Sequence of chain 1.C:
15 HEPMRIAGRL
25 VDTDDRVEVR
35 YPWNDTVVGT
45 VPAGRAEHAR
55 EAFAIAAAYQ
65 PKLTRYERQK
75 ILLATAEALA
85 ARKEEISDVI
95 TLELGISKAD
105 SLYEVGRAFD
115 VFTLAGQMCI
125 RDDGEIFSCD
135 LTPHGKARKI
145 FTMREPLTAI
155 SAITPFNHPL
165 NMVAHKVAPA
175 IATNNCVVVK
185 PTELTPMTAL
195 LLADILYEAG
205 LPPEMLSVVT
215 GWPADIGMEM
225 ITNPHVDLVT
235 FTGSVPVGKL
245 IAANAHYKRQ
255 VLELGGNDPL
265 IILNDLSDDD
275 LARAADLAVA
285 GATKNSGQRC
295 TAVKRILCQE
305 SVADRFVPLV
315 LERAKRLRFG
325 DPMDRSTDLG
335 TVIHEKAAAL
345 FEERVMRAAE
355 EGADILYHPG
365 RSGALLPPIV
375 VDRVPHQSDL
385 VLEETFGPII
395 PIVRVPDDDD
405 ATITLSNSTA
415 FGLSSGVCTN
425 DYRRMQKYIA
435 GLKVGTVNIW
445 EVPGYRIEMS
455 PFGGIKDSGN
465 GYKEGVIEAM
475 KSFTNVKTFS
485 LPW

Binding-site contacts:
Ligand atom O2 contacts residue THR236 of chain 1.C at 3.4 Å.
Ligand atom P contacts residue THR295 of chain 1.C at 4.3 Å.
Ligand atom P contacts residue HIS162 of chain 1.C at 3.8 Å.
Ligand atom C3 contacts residue PHE456 of chain 1.C at 4.0 Å (hydrophobic).
Ligand atom O1P contacts residue PHE456 of chain 1.C at 3.9 Å.
Ligand atom O1P contacts residue THR295 of chain 1.C at 4.3 Å.
Ligand atom O4P contacts residue THR295 of chain 1.C at 3.8 Å.
Ligand atom O3P contacts residue ARG293 of chain 1.C at 2.9 Å (salt-bridge).
Ligand atom O3P contacts residue HIS162 of chain 1.C at 2.9 Å (h-bond).
Ligand atom O2P contacts residue ARG111 of chain 1.C at 2.9 Å (salt-bridge).
Ligand atom O4P contacts residue GLY448 of chain 1.C at 4.2 Å.
Ligand atom O1P contacts residue CYS294 of chain 1.C at 2.9 Å (h-bond).
Ligand atom C1 contacts residue ASN161 of chain 1.C at 4.3 Å.
Ligand atom P contacts residue ARG293 of chain 1.C at 3.6 Å.
Ligand atom C3 contacts residue CYS294 of chain 1.C at 3.4 Å (hydrophobic).
Ligand atom O4P contacts residue ARG450 of chain 1.C at 3.3 Å (salt-bridge).
Ligand atom O1 contacts residue CYS294 of chain 1.C at 2.7 Å (h-bond).
Ligand atom O3P contacts residue CYS294 of chain 1.C at 4.0 Å.
Ligand atom C1 contacts residue CYS294 of chain 1.C at 1.8 Å (hydrophobic).
Ligand atom O2P contacts residue HIS162 of chain 1.C at 3.5 Å (h-bond).
Ligand atom O1 contacts residue ASN161 of chain 1.C at 3.4 Å (h-bond).
Ligand atom C2 contacts residue THR236 of chain 1.C at 4.2 Å.
Ligand atom O1 contacts residue ARG293 of chain 1.C at 3.9 Å.
Ligand atom O1P contacts residue ARG450 of chain 1.C at 3.7 Å.
Ligand atom C2 contacts residue CYS294 of chain 1.C at 2.9 Å (hydrophobic).
Ligand atom O3P contacts residue ARG111 of chain 1.C at 4.0 Å.
Ligand atom O2P contacts residue ARG450 of chain 1.C at 3.2 Å (salt-bridge).
Ligand atom O2 contacts residue PHE456 of chain 1.C at 4.0 Å.
Ligand atom O2 contacts residue MET166 of chain 1.C at 4.1 Å.
Ligand atom O2 contacts residue CYS294 of chain 1.C at 3.2 Å (h-bond).
Ligand atom P contacts residue ARG450 of chain 1.C at 3.8 Å.
Ligand atom O4P contacts residue ARG111 of chain 1.C at 3.6 Å (salt-bridge).
Ligand atom P contacts residue ARG111 of chain 1.C at 3.6 Å.
Ligand atom O4P contacts residue ARG293 of chain 1.C at 2.7 Å (salt-bridge).
Ligand atom O1 contacts residue HIS162 of chain 1.C at 3.7 Å.
Ligand atom C3 contacts residue MET166 of chain 1.C at 3.8 Å (hydrophobic).
Ligand atom P contacts residue CYS294 of chain 1.C at 4.2 Å.
Ligand atom O3P contacts residue THR295 of chain 1.C at 4.0 Å.
Ligand atom C2 contacts residue MET166 of chain 1.C at 3.9 Å (hydrophobic).
Ligand atom C3 contacts residue ARG450 of chain 1.C at 3.3 Å.

The protein below binds the small molecule below.
Small molecule (SMILES): O=C[C@H](O)COP(=O)(O)O